Sequence of chain 1.K:
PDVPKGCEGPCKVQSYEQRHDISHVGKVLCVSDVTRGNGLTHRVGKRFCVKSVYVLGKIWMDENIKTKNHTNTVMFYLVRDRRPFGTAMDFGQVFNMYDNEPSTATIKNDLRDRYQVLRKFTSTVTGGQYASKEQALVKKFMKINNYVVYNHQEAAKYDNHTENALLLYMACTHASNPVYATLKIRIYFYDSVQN

The protein below binds the small molecule below.
Small molecule (SMILES): Nc1ccn([C@H]2C[C@H](O[P](=O)(O)OC[C@H]3O[C@@H](n4ccc(N)nc4=O)C[C@@H]3O[P](=O)(O)OC[C@H]3O[C@@H](n4cnc5c(N)ncnc54)C[C@@H]3O[P](=O)(O)OC[C@H]3O[C@@H](n4ccc(N)nc4=O)C[C@@H]3O)[C@@H](CO[P](=O)(O)O[C@H]3C[C@H](n4cnc5c(N)ncnc54)O[C@@H]3CO[P](=O)(O)O[C@H]3C[C@H](n4cnc5c(N)ncnc54)O[C@@H]3CO[P](=O)(O)O[C@H]3C[C@H](n4ccc(N)nc4=O)O[C@@H]3COP(=O)=O)O2)c(=O)n1

Sequence of chain 1.C:
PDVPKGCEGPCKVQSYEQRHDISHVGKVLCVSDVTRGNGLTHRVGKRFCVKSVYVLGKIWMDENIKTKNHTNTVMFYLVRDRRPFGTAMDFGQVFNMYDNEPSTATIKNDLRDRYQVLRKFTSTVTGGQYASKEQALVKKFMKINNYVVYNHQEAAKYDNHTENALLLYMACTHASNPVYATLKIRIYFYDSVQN

Binding-site contacts:
Ligand atom C6 contacts residue CYS11 of chain 1.C at 3.7 Å (hydrophobic).
Ligand atom O5' contacts residue ARG112 of chain 1.K at 3.2 Å.
Ligand atom OP1 contacts residue VAL117 of chain 1.K at 3.6 Å.
Ligand atom P contacts residue ARG82 of chain 1.K at 3.7 Å.
Ligand atom N7 contacts residue PHE141 of chain 1.C at 3.5 Å.
Ligand atom C4' contacts residue ARG82 of chain 1.K at 3.7 Å.
Ligand atom C6 contacts residue PHE141 of chain 1.C at 3.4 Å (hydrophobic).
Ligand atom OP2 contacts residue TYR54 of chain 1.C at 2.7 Å (h-bond).
Ligand atom OP1 contacts residue ASP113 of chain 1.K at 2.9 Å (salt-bridge).
Ligand atom N3 contacts residue PHE141 of chain 1.C at 3.7 Å.
Ligand atom OP1 contacts residue ARG119 of chain 1.K at 3.5 Å.
Ligand atom OP1 contacts residue ARG82 of chain 1.K at 3.0 Å (salt-bridge).
Ligand atom C2' contacts residue CYS11 of chain 1.C at 3.5 Å (hydrophobic).
Ligand atom C5 contacts residue PHE141 of chain 1.C at 3.3 Å (hydrophobic).
Ligand atom C5' contacts residue ARG82 of chain 1.K at 3.7 Å.
Ligand atom OP1 contacts residue LYS120 of chain 1.K at 3.0 Å (salt-bridge).
Ligand atom O3' contacts residue TYR188 of chain 1.C at 3.0 Å (h-bond).
Ligand atom O3' contacts residue LEU118 of chain 1.K at 3.5 Å (h-bond).
Ligand atom OP1 contacts residue ARG112 of chain 1.K at 2.7 Å (salt-bridge).
Ligand atom C4' contacts residue ARG80 of chain 1.K at 3.5 Å.
Ligand atom OP2 contacts residue LYS120 of chain 1.K at 2.9 Å (salt-bridge).
Ligand atom O3' contacts residue ARG119 of chain 1.K at 3.7 Å.
Ligand atom O4' contacts residue ARG80 of chain 1.K at 3.1 Å (salt-bridge).
Ligand atom O3' contacts residue ARG82 of chain 1.K at 3.1 Å (salt-bridge).
Ligand atom C4 contacts residue PHE141 of chain 1.C at 3.5 Å (hydrophobic).
Ligand atom C3' contacts residue TYR188 of chain 1.C at 3.2 Å (hydrophobic).
Ligand atom C4' contacts residue VAL117 of chain 1.K at 3.7 Å (hydrophobic).
Ligand atom N6 contacts residue PHE141 of chain 1.C at 3.4 Å.
Ligand atom C5' contacts residue LYS120 of chain 1.K at 3.8 Å.
Ligand atom OP2 contacts residue TYR188 of chain 1.C at 2.7 Å (h-bond).
Ligand atom C2' contacts residue TYR188 of chain 1.C at 3.1 Å (hydrophobic).
Ligand atom C2 contacts residue PHE141 of chain 1.C at 3.5 Å (hydrophobic).
Ligand atom N1 contacts residue PHE141 of chain 1.C at 3.4 Å.
Ligand atom C5' contacts residue ARG112 of chain 1.K at 3.7 Å.
Ligand atom N1 contacts residue CYS11 of chain 1.C at 3.7 Å.
Ligand atom OP2 contacts residue ARG186 of chain 1.C at 3.0 Å (salt-bridge).
Ligand atom C5 contacts residue ASP2 of chain 1.C at 3.7 Å.
Ligand atom P contacts residue TYR188 of chain 1.C at 3.5 Å.
Ligand atom O2 contacts residue TYR188 of chain 1.C at 3.0 Å.
Ligand atom N4 contacts residue LYS51 of chain 1.C at 3.4 Å.